Sequence of chain 3.A:
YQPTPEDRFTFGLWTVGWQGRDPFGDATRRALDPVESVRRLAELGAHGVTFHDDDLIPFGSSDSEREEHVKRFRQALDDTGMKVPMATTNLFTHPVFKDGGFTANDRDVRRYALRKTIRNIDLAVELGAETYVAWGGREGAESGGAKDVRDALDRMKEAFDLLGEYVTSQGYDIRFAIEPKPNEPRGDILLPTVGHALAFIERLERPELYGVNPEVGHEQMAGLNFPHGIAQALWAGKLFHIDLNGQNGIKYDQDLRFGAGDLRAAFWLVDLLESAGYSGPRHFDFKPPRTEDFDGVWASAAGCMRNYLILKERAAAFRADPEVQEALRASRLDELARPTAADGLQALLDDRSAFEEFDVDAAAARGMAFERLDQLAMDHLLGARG

Binding-site contacts:
Ligand atom O3 contacts residue ASP286 of chain 1.A at 2.6 Å (salt-bridge).
Ligand atom O1 contacts residue TRP136 of chain 1.A at 3.3 Å.
Ligand atom O1 contacts residue XYS1 of chain 1.B at 3.2 Å (h-bond).
Ligand atom O2 contacts residue HIS219 of chain 1.A at 3.1 Å.
Ligand atom O5 contacts residue HIS53 of chain 1.A at 2.9 Å (h-bond).
Ligand atom O2 contacts residue GLU180 of chain 1.A at 2.6 Å (salt-bridge).
Ligand atom O2 contacts residue MG1 of chain 1.D at 3.7 Å.
Ligand atom C4 contacts residue MG1 of chain 1.E at 3.5 Å.
Ligand atom O3 contacts residue TRP15 of chain 1.A at 3.6 Å (h-bond).
Ligand atom O4 contacts residue XYS1 of chain 1.B at 1.1 Å.
Ligand atom O3 contacts residue MG1 of chain 1.E at 3.0 Å.
Ligand atom C4 contacts residue XYS1 of chain 1.B at 0.9 Å.
Ligand atom C3 contacts residue MG1 of chain 1.E at 3.4 Å.
Ligand atom C2 contacts residue MG1 of chain 1.E at 3.0 Å.
Ligand atom O2 contacts residue XYS1 of chain 1.B at 2.0 Å (h-bond).
Ligand atom C1 contacts residue PHE25 of chain 3.A at 3.7 Å (hydrophobic).
Ligand atom C2 contacts residue GLU180 of chain 1.A at 3.1 Å.
Ligand atom O5 contacts residue XYS1 of chain 1.B at 0.8 Å.
Ligand atom C1 contacts residue TRP136 of chain 1.A at 3.5 Å (hydrophobic).
Ligand atom O2 contacts residue ASP286 of chain 1.A at 2.7 Å (salt-bridge).
Ligand atom O2 contacts residue GLU216 of chain 1.A at 3.1 Å (salt-bridge).
Ligand atom O4 contacts residue ASP286 of chain 1.A at 3.6 Å.
Ligand atom O4 contacts residue ASP244 of chain 1.A at 3.6 Å.
Ligand atom O5 contacts residue TRP136 of chain 1.A at 3.5 Å.
Ligand atom O4 contacts residue GLU180 of chain 1.A at 2.6 Å (salt-bridge).
Ligand atom O3 contacts residue XYS1 of chain 1.B at 1.4 Å (h-bond).
Ligand atom O4 contacts residue MG1 of chain 1.E at 2.7 Å.
Ligand atom C3 contacts residue XYS1 of chain 1.B at 0.2 Å.
Ligand atom C2 contacts residue ASP286 of chain 1.A at 3.6 Å.
Ligand atom C4 contacts residue GLU180 of chain 1.A at 3.4 Å.
Ligand atom O1 contacts residue MG1 of chain 1.D at 3.5 Å.
Ligand atom C2 contacts residue HIS219 of chain 1.A at 3.8 Å.
Ligand atom O2 contacts residue MG1 of chain 1.E at 1.9 Å.
Ligand atom C1 contacts residue XYS1 of chain 1.B at 2.0 Å.
Ligand atom C2 contacts residue XYS1 of chain 1.B at 1.5 Å.
Ligand atom C5 contacts residue XYS1 of chain 1.B at 0.7 Å.
Ligand atom O1 contacts residue LYS182 of chain 1.A at 3.2 Å (salt-bridge).
Ligand atom C5 contacts residue HIS53 of chain 1.A at 3.0 Å.
Ligand atom O1 contacts residue HIS219 of chain 1.A at 3.2 Å (h-bond).
Ligand atom C3 contacts residue ASP286 of chain 1.A at 3.6 Å.

Sequence of chain 1.A:
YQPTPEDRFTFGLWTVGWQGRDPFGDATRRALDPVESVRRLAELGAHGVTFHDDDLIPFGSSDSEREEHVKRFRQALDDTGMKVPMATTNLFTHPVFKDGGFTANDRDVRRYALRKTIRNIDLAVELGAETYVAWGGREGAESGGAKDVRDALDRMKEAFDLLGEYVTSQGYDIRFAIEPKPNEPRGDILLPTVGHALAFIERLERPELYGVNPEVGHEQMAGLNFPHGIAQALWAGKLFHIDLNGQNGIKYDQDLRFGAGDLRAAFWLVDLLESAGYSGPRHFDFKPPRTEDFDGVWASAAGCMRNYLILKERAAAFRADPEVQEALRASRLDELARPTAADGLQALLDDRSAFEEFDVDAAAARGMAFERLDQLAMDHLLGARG

This protein binds this small molecule.
Small molecule (SMILES): O=C[C@H](O)[C@@H](O)[C@H](O)CO